A small-molecule ligand and the protein it binds are described below.
Small molecule (SMILES): CC(=O)N[C@@H]1[C@@H](O)[C@H](O)[C@@H](CO)O[C@H]1O

Binding-site contacts:
Ligand atom O6 contacts residue ASN94 of chain 1.CA at 4.4 Å.
Ligand atom C1 contacts residue ASN94 of chain 1.CA at 1.5 Å.
Ligand atom O5 contacts residue ASN94 of chain 1.CA at 2.1 Å (h-bond).
Ligand atom C8 contacts residue GLN89 of chain 1.CA at 3.2 Å.
Ligand atom C3 contacts residue ASN94 of chain 1.CA at 3.9 Å.
Ligand atom C2 contacts residue ASN94 of chain 1.CA at 2.6 Å.
Ligand atom C7 contacts residue ASN94 of chain 1.CA at 3.6 Å.
Ligand atom O7 contacts residue GLN89 of chain 1.CA at 2.9 Å.
Ligand atom N2 contacts residue ASN94 of chain 1.CA at 3.3 Å (h-bond).
Ligand atom C4 contacts residue ASN94 of chain 1.CA at 4.2 Å.
Ligand atom C7 contacts residue GLN89 of chain 1.CA at 3.4 Å.
Ligand atom C6 contacts residue ASN94 of chain 1.CA at 4.0 Å.
Ligand atom N2 contacts residue GLN89 of chain 1.CA at 4.4 Å.
Ligand atom C5 contacts residue ASN94 of chain 1.CA at 3.4 Å.
Ligand atom O7 contacts residue ASN94 of chain 1.CA at 3.5 Å (h-bond).

Sequence of chain 1.CA:
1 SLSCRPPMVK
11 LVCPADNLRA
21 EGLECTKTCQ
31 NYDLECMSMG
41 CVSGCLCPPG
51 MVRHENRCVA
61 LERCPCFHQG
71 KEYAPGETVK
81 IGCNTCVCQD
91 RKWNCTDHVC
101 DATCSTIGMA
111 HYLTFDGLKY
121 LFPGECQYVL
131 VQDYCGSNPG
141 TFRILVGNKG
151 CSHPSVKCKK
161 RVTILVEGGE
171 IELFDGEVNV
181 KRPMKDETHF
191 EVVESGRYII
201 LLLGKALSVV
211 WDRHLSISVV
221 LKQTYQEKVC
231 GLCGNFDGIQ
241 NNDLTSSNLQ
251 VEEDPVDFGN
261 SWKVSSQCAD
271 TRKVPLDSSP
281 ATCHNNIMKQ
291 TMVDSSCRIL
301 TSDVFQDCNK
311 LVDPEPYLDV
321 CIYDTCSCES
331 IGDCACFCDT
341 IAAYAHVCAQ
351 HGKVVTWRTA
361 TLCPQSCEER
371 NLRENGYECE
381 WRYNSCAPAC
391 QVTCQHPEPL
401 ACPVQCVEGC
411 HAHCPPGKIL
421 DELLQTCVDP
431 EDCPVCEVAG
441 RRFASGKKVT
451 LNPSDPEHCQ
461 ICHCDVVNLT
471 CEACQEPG